Binding-site contacts:
Ligand atom O2B contacts residue GLY212 of chain 1.B at 3.9 Å.
Ligand atom O1A contacts residue MG1 of chain 1.F at 3.0 Å.
Ligand atom C3' contacts residue PHE359 of chain 1.B at 4.0 Å (hydrophobic).
Ligand atom O3G contacts residue ASN358 of chain 1.B at 3.5 Å (h-bond).
Ligand atom PB contacts residue MG1 of chain 1.F at 3.6 Å.
Ligand atom S1G contacts residue ASN358 of chain 1.B at 3.5 Å (h-bond).
Ligand atom C2' contacts residue PHE359 of chain 1.B at 3.9 Å (hydrophobic).
Ligand atom N6 contacts residue ILE467 of chain 1.B at 3.5 Å (h-bond).
Ligand atom O2B contacts residue SER213 of chain 1.B at 3.1 Å (h-bond).
Ligand atom C5' contacts residue PHE211 of chain 1.B at 3.9 Å (hydrophobic).
Ligand atom O1A contacts residue ASP224 of chain 1.B at 3.9 Å.
Ligand atom O2B contacts residue MG1 of chain 1.F at 2.1 Å.
Ligand atom O3' contacts residue GLY212 of chain 1.B at 3.9 Å.
Ligand atom O1A contacts residue ASP226 of chain 1.B at 2.6 Å (salt-bridge).
Ligand atom C4' contacts residue PHE211 of chain 1.B at 3.5 Å (hydrophobic).
Ligand atom PG contacts residue MG1 of chain 1.F at 3.9 Å.
Ligand atom O1B contacts residue GLY212 of chain 1.B at 3.9 Å.
Ligand atom C5' contacts residue ASP226 of chain 1.B at 3.6 Å.
Ligand atom C5 contacts residue PHE359 of chain 1.B at 4.0 Å (hydrophobic).
Ligand atom N1 contacts residue ILE467 of chain 1.B at 3.8 Å.
Ligand atom S1G contacts residue SER213 of chain 1.B at 3.6 Å (h-bond).
Ligand atom C2 contacts residue ILE467 of chain 1.B at 3.9 Å (hydrophobic).
Ligand atom O2G contacts residue ASP224 of chain 1.B at 3.2 Å (salt-bridge).
Ligand atom PB contacts residue SER213 of chain 1.B at 3.9 Å.
Ligand atom O3B contacts residue SER213 of chain 1.B at 3.5 Å (h-bond).
Ligand atom O2B contacts residue ASP226 of chain 1.B at 2.8 Å (salt-bridge).
Ligand atom O3B contacts residue MG1 of chain 1.F at 4.0 Å.
Ligand atom PA contacts residue ASP226 of chain 1.B at 3.8 Å.
Ligand atom O2' contacts residue ALA314 of chain 1.B at 3.4 Å.
Ligand atom O2G contacts residue MG1 of chain 1.F at 2.6 Å.
Ligand atom O5' contacts residue ASP226 of chain 1.B at 4.0 Å.
Ligand atom C4 contacts residue PHE359 of chain 1.B at 3.8 Å (hydrophobic).
Ligand atom N3 contacts residue PHE359 of chain 1.B at 3.7 Å.
Ligand atom PG contacts residue SER213 of chain 1.B at 3.6 Å.
Ligand atom O3' contacts residue PHE359 of chain 1.B at 3.7 Å.
Ligand atom O1B contacts residue SER213 of chain 1.B at 3.5 Å (h-bond).
Ligand atom O2G contacts residue SER213 of chain 1.B at 3.4 Å (h-bond).
Ligand atom O4' contacts residue PHE211 of chain 1.B at 3.5 Å.
Ligand atom C2 contacts residue ASP459 of chain 1.B at 3.8 Å.
Ligand atom C2 contacts residue PHE359 of chain 1.B at 3.9 Å (hydrophobic).

Sequence of chain 1.B:
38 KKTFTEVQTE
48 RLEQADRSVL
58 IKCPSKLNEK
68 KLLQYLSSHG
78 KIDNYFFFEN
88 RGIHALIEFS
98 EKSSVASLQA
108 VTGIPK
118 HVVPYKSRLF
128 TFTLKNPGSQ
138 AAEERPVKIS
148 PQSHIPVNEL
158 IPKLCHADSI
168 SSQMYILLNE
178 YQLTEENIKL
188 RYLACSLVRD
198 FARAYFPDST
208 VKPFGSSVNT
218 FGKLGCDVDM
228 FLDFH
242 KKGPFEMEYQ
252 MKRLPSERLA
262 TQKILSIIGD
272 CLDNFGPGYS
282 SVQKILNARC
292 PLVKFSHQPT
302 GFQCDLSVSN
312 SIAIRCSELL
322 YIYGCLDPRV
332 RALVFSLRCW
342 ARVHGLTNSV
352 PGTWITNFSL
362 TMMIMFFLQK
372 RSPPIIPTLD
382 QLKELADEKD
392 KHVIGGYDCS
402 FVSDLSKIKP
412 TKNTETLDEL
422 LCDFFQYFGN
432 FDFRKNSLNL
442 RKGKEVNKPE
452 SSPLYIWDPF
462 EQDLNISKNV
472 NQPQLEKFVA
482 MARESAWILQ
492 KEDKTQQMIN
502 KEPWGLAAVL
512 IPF

A small-molecule ligand and the protein it binds are described below.
Small molecule (SMILES): Nc1ncnc2c1ncn2[C@@H]1O[C@H](COP(=O)(O)OP(=O)(O)OP(O)(O)=S)[C@@H](O)[C@H]1O